Binding-site contacts:
Ligand atom C21 contacts residue PRO369 of chain 1.A at 3.7 Å (hydrophobic).
Ligand atom C27 contacts residue LEU365 of chain 1.A at 3.9 Å (hydrophobic).
Ligand atom C11 contacts residue ILE373 of chain 1.A at 3.9 Å (hydrophobic).
Ligand atom C26 contacts residue LEU368 of chain 1.A at 3.6 Å (hydrophobic).
Ligand atom C23 contacts residue PRO369 of chain 1.A at 4.3 Å (hydrophobic).
Ligand atom C2 contacts residue PHE376 of chain 1.A at 4.3 Å (hydrophobic).
Ligand atom C4 contacts residue OLA1 of chain 1.H at 4.1 Å.
Ligand atom C2 contacts residue HIS385 of chain 1.A at 4.5 Å.
Ligand atom C3 contacts residue OLA1 of chain 1.H at 4.2 Å.
Ligand atom C23 contacts residue ILE372 of chain 1.A at 4.4 Å (hydrophobic).
Ligand atom C22 contacts residue ILE372 of chain 1.A at 4.2 Å (hydrophobic).
Ligand atom C12 contacts residue ILE372 of chain 1.A at 4.0 Å (hydrophobic).
Ligand atom C26 contacts residue ILE372 of chain 1.A at 4.3 Å (hydrophobic).
Ligand atom C2 contacts residue ALA386 of chain 1.A at 4.0 Å (hydrophobic).
Ligand atom C27 contacts residue PRO369 of chain 1.A at 4.1 Å (hydrophobic).
Ligand atom C18 contacts residue OLA1 of chain 1.H at 4.0 Å.
Ligand atom C21 contacts residue ILE372 of chain 1.A at 4.2 Å (hydrophobic).
Ligand atom C17 contacts residue ILE372 of chain 1.A at 4.4 Å (hydrophobic).
Ligand atom C12 contacts residue ILE373 of chain 1.A at 4.0 Å (hydrophobic).
Ligand atom C11 contacts residue PHE376 of chain 1.A at 4.2 Å (hydrophobic).
Ligand atom C9 contacts residue PHE376 of chain 1.A at 4.2 Å (hydrophobic).
Ligand atom C3 contacts residue SER384 of chain 1.A at 3.5 Å.
Ligand atom C24 contacts residue ILE372 of chain 1.A at 4.4 Å (hydrophobic).
Ligand atom C2 contacts residue SER384 of chain 1.A at 3.3 Å.
Ligand atom C19 contacts residue OLA1 of chain 1.H at 3.9 Å.
Ligand atom C11 contacts residue LEU390 of chain 1.A at 4.3 Å (hydrophobic).
Ligand atom C3 contacts residue CYS383 of chain 1.A at 4.2 Å (hydrophobic).
Ligand atom O1 contacts residue OLA1 of chain 1.H at 3.9 Å.
Ligand atom C19 contacts residue ALA386 of chain 1.A at 4.3 Å (hydrophobic).
Ligand atom C1 contacts residue PHE376 of chain 1.A at 3.8 Å (hydrophobic).
Ligand atom C1 contacts residue ALA386 of chain 1.A at 4.5 Å (hydrophobic).
Ligand atom C18 contacts residue LEU390 of chain 1.A at 4.1 Å (hydrophobic).
Ligand atom C19 contacts residue LEU390 of chain 1.A at 3.9 Å (hydrophobic).
Ligand atom O1 contacts residue CYS383 of chain 1.A at 3.5 Å.
Ligand atom C26 contacts residue PRO369 of chain 1.A at 4.4 Å (hydrophobic).
Ligand atom C12 contacts residue PHE376 of chain 1.A at 4.2 Å (hydrophobic).
Ligand atom O1 contacts residue SER384 of chain 1.A at 2.7 Å (h-bond).

Sequence of chain 1.A:
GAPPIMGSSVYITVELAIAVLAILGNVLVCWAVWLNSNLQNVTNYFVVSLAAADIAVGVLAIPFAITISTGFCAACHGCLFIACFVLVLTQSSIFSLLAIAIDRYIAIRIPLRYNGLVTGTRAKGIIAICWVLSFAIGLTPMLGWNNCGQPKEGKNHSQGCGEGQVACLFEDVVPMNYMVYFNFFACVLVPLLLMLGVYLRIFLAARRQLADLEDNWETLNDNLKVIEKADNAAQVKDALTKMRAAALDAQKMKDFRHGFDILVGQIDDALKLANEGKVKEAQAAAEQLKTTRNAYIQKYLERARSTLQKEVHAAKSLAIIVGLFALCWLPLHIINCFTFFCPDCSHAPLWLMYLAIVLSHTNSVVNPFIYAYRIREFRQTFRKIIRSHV

A protein and the small-molecule ligand that binds it are described below.
Small molecule (SMILES): CC(C)CCC[C@@H](C)[C@H]1CC[C@H]2[C@@H]3CC=C4C[C@@H](O)CC[C@]4(C)[C@H]3CC[C@]12C